Binding-site contacts:
Ligand atom O3 contacts residue SER282 of chain 1.B at 3.8 Å.
Ligand atom O7 contacts residue GLY281 of chain 1.B at 3.4 Å (h-bond).
Ligand atom C1 contacts residue ASN3 of chain 1.B at 1.5 Å.
Ligand atom N2 contacts residue ASN3 of chain 1.B at 3.4 Å (h-bond).
Ligand atom C7 contacts residue GLY281 of chain 1.B at 4.0 Å.
Ligand atom O3 contacts residue GLY281 of chain 1.B at 4.1 Å.
Ligand atom O3 contacts residue ASN3 of chain 1.B at 3.7 Å.
Ligand atom C1 contacts residue GLY281 of chain 1.B at 3.6 Å.
Ligand atom O6 contacts residue ASP283 of chain 1.B at 4.2 Å.
Ligand atom C6 contacts residue ASN3 of chain 1.B at 4.2 Å.
Ligand atom N2 contacts residue GLY281 of chain 1.B at 4.1 Å.
Ligand atom C2 contacts residue ASN3 of chain 1.B at 2.4 Å.
Ligand atom C3 contacts residue GLY281 of chain 1.B at 4.3 Å.
Ligand atom C5 contacts residue ASN3 of chain 1.B at 3.7 Å.
Ligand atom C1 contacts residue ACE1 of chain 1.B at 4.3 Å.
Ligand atom O7 contacts residue ASN3 of chain 1.B at 4.0 Å.
Ligand atom O3 contacts residue ASP283 of chain 1.B at 3.4 Å (salt-bridge).
Ligand atom O5 contacts residue ASN3 of chain 1.B at 2.4 Å (h-bond).
Ligand atom C4 contacts residue ASN3 of chain 1.B at 4.3 Å.
Ligand atom C2 contacts residue GLY281 of chain 1.B at 3.3 Å.
Ligand atom C3 contacts residue ASN3 of chain 1.B at 3.6 Å.
Ligand atom C7 contacts residue ASN3 of chain 1.B at 4.2 Å.
Ligand atom O5 contacts residue ASP283 of chain 1.B at 4.3 Å.
Ligand atom O6 contacts residue ASN3 of chain 1.B at 3.8 Å.

Sequence of chain 1.B:
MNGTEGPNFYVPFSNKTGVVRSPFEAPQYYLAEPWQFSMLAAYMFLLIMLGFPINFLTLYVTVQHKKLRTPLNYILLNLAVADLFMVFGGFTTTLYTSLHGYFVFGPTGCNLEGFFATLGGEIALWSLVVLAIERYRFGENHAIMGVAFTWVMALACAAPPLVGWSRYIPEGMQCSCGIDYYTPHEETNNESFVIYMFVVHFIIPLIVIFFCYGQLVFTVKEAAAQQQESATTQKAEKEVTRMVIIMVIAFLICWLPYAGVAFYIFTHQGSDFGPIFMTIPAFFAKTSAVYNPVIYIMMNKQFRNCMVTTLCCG

A small-molecule ligand and the protein it binds are described below.
Small molecule (SMILES): CC(=O)N[C@H]1[C@H](O[C@H]2[C@H](O)[C@@H](NC(C)=O)CO[C@@H]2CO)O[C@H](CO)[C@@H](O)[C@@H]1O